Sequence of chain 1.R:
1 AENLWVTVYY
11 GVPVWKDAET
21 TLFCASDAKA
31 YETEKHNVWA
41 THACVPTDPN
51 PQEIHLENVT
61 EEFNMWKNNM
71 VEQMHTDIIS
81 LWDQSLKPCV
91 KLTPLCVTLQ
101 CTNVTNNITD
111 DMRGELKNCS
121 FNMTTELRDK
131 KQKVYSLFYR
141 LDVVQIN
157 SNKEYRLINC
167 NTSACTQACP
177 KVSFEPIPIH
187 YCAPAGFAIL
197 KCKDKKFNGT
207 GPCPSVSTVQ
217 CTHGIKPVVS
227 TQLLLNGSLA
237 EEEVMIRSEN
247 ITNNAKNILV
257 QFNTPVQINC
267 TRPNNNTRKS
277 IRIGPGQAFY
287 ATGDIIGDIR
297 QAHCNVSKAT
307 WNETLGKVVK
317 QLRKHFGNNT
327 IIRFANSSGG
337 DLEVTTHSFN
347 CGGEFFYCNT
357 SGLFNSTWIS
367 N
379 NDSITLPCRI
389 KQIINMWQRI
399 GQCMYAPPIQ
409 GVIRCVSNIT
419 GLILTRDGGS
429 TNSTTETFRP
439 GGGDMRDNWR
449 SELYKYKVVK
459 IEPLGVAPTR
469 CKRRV

Binding-site contacts:
Ligand atom O3 contacts residue ARG274 of chain 1.R at 3.5 Å (salt-bridge).
Ligand atom O7 contacts residue ASN346 of chain 1.R at 4.1 Å.
Ligand atom N2 contacts residue ASN232 of chain 1.R at 2.5 Å (h-bond).
Ligand atom C5 contacts residue VAL414 of chain 1.R at 3.6 Å (hydrophobic).
Ligand atom C1 contacts residue SER415 of chain 1.R at 3.4 Å.
Ligand atom C8 contacts residue ASN346 of chain 1.R at 3.3 Å.
Ligand atom C6 contacts residue SER179 of chain 1.R at 3.6 Å.
Ligand atom C1 contacts residue VAL414 of chain 1.R at 4.0 Å (hydrophobic).
Ligand atom C3 contacts residue ASN232 of chain 1.R at 3.6 Å.
Ligand atom C5 contacts residue GLU181 of chain 1.R at 4.1 Å.
Ligand atom O7 contacts residue PRO182 of chain 1.R at 4.0 Å.
Ligand atom O3 contacts residue SER415 of chain 1.R at 4.3 Å.
Ligand atom C3 contacts residue VAL414 of chain 1.R at 3.5 Å (hydrophobic).
Ligand atom C8 contacts residue ASN232 of chain 1.R at 4.3 Å.
Ligand atom O7 contacts residue ASN232 of chain 1.R at 3.9 Å.
Ligand atom C2 contacts residue ASN232 of chain 1.R at 2.3 Å.
Ligand atom O5 contacts residue VAL414 of chain 1.R at 4.3 Å.
Ligand atom C1 contacts residue ASN232 of chain 1.R at 1.4 Å.
Ligand atom C4 contacts residue VAL414 of chain 1.R at 3.8 Å (hydrophobic).
Ligand atom C2 contacts residue VAL414 of chain 1.R at 4.2 Å (hydrophobic).
Ligand atom C8 contacts residue SER415 of chain 1.R at 3.8 Å.
Ligand atom C3 contacts residue SER415 of chain 1.R at 3.6 Å.
Ligand atom C2 contacts residue SER415 of chain 1.R at 3.3 Å.
Ligand atom C8 contacts residue LEU231 of chain 1.R at 3.8 Å (hydrophobic).
Ligand atom O4 contacts residue GLN408 of chain 1.R at 4.2 Å.
Ligand atom C5 contacts residue ASN232 of chain 1.R at 3.8 Å.
Ligand atom C6 contacts residue GLU181 of chain 1.R at 3.9 Å.
Ligand atom O7 contacts residue VAL414 of chain 1.R at 4.2 Å.
Ligand atom C4 contacts residue ASN232 of chain 1.R at 4.3 Å.
Ligand atom O3 contacts residue CYS413 of chain 1.R at 4.1 Å.
Ligand atom O5 contacts residue ASN232 of chain 1.R at 2.6 Å (h-bond).
Ligand atom N2 contacts residue SER415 of chain 1.R at 2.6 Å (h-bond).
Ligand atom O6 contacts residue GLY348 of chain 1.R at 3.5 Å.
Ligand atom O4 contacts residue VAL414 of chain 1.R at 3.7 Å.
Ligand atom O6 contacts residue GLU181 of chain 1.R at 4.1 Å.
Ligand atom C7 contacts residue ASN232 of chain 1.R at 3.4 Å.
Ligand atom C7 contacts residue SER415 of chain 1.R at 3.6 Å.
Ligand atom O4 contacts residue ARG274 of chain 1.R at 4.1 Å.
Ligand atom C7 contacts residue ASN346 of chain 1.R at 4.0 Å.
Ligand atom O6 contacts residue SER179 of chain 1.R at 3.5 Å.

The protein below binds the small molecule below.
Small molecule (SMILES): CC(=O)N[C@H]1[C@H](O[C@H]2[C@H](O)[C@@H](NC(C)=O)CO[C@@H]2CO)O[C@H](CO)[C@@H](O[C@@H]2O[C@H](CO[C@H]3O[C@H](CO)[C@@H](O)[C@H](O)[C@@H]3O)[C@@H](O)[C@H](O[C@H]3O[C@H](CO)[C@@H](O)[C@H](O)[C@@H]3O[C@H]3O[C@H](CO)[C@@H](O)[C@H](O)[C@@H]3O)[C@@H]2O)[C@@H]1O